The small molecule below binds the protein below.
Small molecule (SMILES): CC(=O)N[C@@H]1[C@@H](O)[C@H](O)[C@@H](CO)O[C@H]1O

Binding-site contacts:
Ligand atom C2 contacts residue ASN341 of chain 2.D at 2.4 Å.
Ligand atom C8 contacts residue ILE339 of chain 2.D at 3.5 Å (hydrophobic).
Ligand atom C7 contacts residue ILE339 of chain 2.D at 3.7 Å (hydrophobic).
Ligand atom C7 contacts residue ASN341 of chain 2.D at 3.5 Å.
Ligand atom C5 contacts residue ARG445 of chain 2.D at 3.9 Å.
Ligand atom O5 contacts residue HIS342 of chain 2.D at 3.7 Å.
Ligand atom C6 contacts residue HIS342 of chain 2.D at 4.3 Å.
Ligand atom O5 contacts residue ARG445 of chain 2.D at 2.7 Å (salt-bridge).
Ligand atom C1 contacts residue ARG445 of chain 2.D at 3.4 Å.
Ligand atom O7 contacts residue ASN341 of chain 2.D at 3.6 Å.
Ligand atom C6 contacts residue ARG445 of chain 2.D at 3.9 Å.
Ligand atom O7 contacts residue ILE339 of chain 2.D at 3.2 Å.
Ligand atom O7 contacts residue THR443 of chain 2.D at 4.4 Å.
Ligand atom O5 contacts residue ASN341 of chain 2.D at 2.3 Å (h-bond).
Ligand atom C3 contacts residue ASN341 of chain 2.D at 3.8 Å.
Ligand atom C8 contacts residue THR373 of chain 2.D at 4.0 Å.
Ligand atom N2 contacts residue ASN341 of chain 2.D at 2.9 Å (h-bond).
Ligand atom C5 contacts residue ASN341 of chain 2.D at 3.6 Å.
Ligand atom C4 contacts residue ASN341 of chain 2.D at 4.2 Å.
Ligand atom C5 contacts residue HIS342 of chain 2.D at 4.1 Å.
Ligand atom C8 contacts residue PHE340 of chain 2.D at 4.4 Å (hydrophobic).
Ligand atom C1 contacts residue HIS342 of chain 2.D at 4.0 Å.
Ligand atom C1 contacts residue ASN341 of chain 2.D at 1.4 Å.

Sequence of chain 2.D:
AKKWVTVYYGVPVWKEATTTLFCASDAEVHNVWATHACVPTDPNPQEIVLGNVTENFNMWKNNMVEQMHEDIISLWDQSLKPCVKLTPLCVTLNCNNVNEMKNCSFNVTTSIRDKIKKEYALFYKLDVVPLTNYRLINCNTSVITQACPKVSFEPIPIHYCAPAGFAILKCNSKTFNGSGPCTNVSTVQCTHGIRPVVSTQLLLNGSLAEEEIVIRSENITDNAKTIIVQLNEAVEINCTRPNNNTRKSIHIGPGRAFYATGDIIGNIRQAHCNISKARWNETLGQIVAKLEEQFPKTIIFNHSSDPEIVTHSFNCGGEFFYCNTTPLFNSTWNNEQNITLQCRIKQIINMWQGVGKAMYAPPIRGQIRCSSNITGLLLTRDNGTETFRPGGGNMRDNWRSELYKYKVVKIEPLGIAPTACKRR